Sequence of chain 2.A:
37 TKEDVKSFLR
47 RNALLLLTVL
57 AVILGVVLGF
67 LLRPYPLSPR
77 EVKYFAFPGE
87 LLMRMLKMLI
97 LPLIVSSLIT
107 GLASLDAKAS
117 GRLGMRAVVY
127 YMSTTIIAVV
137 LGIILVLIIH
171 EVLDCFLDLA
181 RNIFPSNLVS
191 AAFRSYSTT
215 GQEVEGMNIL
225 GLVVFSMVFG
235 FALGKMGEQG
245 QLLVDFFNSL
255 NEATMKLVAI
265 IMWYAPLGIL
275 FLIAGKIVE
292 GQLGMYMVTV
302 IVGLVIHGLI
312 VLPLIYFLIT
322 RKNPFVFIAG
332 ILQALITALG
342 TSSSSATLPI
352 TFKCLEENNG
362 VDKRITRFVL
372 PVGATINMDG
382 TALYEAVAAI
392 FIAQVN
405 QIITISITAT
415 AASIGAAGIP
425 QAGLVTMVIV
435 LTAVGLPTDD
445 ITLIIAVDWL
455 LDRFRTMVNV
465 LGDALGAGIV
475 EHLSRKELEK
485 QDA

The protein below binds the small molecule below.
Small molecule (SMILES): N[C@H](C(=O)O)[C@H](OCc1cccc(NC(=O)c2ccc(C(F)(F)F)cc2)c1)C(=O)O

Binding-site contacts:
Ligand atom C11 contacts residue SER346 of chain 2.A at 3.4 Å.
Ligand atom F contacts residue ILE100 of chain 2.A at 3.4 Å.
Ligand atom N1 contacts residue SER343 of chain 2.A at 2.8 Å (h-bond).
Ligand atom O3 contacts residue ASP456 of chain 2.A at 2.8 Å (salt-bridge).
Ligand atom C4 contacts residue GLN425 of chain 2.A at 3.4 Å.
Ligand atom O3 contacts residue ALA426 of chain 2.A at 2.7 Å (h-bond).
Ligand atom F contacts residue ILE96 of chain 2.A at 3.3 Å.
Ligand atom C3 contacts residue THR382 of chain 2.A at 3.5 Å.
Ligand atom F1 contacts residue LEU349 of chain 2.A at 3.2 Å.
Ligand atom N1 contacts residue THR460 of chain 2.A at 2.8 Å (h-bond).
Ligand atom C1 contacts residue ASN463 of chain 2.A at 3.5 Å.
Ligand atom C15 contacts residue ALA375 of chain 2.A at 3.3 Å (hydrophobic).
Ligand atom O2 contacts residue ARG459 of chain 2.A at 3.4 Å (salt-bridge).
Ligand atom F contacts residue ILE223 of chain 2.A at 3.2 Å.
Ligand atom C12 contacts residue SER346 of chain 2.A at 3.6 Å.
Ligand atom C17 contacts residue GLY419 of chain 2.A at 3.1 Å.
Ligand atom C10 contacts residue SER346 of chain 2.A at 3.5 Å.
Ligand atom C14 contacts residue ALA375 of chain 2.A at 3.6 Å (hydrophobic).
Ligand atom O2 contacts residue THR382 of chain 2.A at 2.7 Å (h-bond).
Ligand atom N1 contacts residue ASP456 of chain 2.A at 2.9 Å (salt-bridge).
Ligand atom O1 contacts residue SER345 of chain 2.A at 2.7 Å (h-bond).
Ligand atom C15 contacts residue SER345 of chain 2.A at 3.5 Å.
Ligand atom O1 contacts residue ASN463 of chain 2.A at 2.8 Å (h-bond).
Ligand atom C15 contacts residue SER346 of chain 2.A at 3.7 Å.
Ligand atom C9 contacts residue SER346 of chain 2.A at 3.6 Å.
Ligand atom C contacts residue SER345 of chain 2.A at 3.6 Å.
Ligand atom C16 contacts residue GLY419 of chain 2.A at 3.6 Å.
Ligand atom O contacts residue SER345 of chain 2.A at 3.3 Å (h-bond).
Ligand atom F2 contacts residue ILE100 of chain 2.A at 3.6 Å.
Ligand atom C14 contacts residue SER346 of chain 2.A at 3.6 Å.
Ligand atom O contacts residue SER344 of chain 2.A at 3.5 Å.
Ligand atom C contacts residue ASN463 of chain 2.A at 3.5 Å.
Ligand atom C4 contacts residue GLY427 of chain 2.A at 3.4 Å.
Ligand atom C3 contacts residue ARG459 of chain 2.A at 3.5 Å.
Ligand atom F1 contacts residue SER346 of chain 2.A at 3.7 Å.
Ligand atom F2 contacts residue PRO372 of chain 2.A at 3.1 Å.
Ligand atom C12 contacts residue THR376 of chain 2.A at 3.6 Å.
Ligand atom O3 contacts residue ARG459 of chain 2.A at 2.9 Å (salt-bridge).
Ligand atom F2 contacts residue ILE223 of chain 2.A at 3.6 Å.
Ligand atom C11 contacts residue ILE223 of chain 2.A at 3.4 Å (hydrophobic).